This protein binds this small molecule.
Small molecule (SMILES): Nc1ncnc2c1ncn2[C@@H]1O[C@H](COO[C@@H]2C[C@@H](CO[P](=O)(O)O[C@H]3[C@@H](O)[C@H](n4cnc5c(N)ncnc54)O[C@@H]3COP(=O)=O)O[C@H]2n2ccc(=O)[nH]c2=O)[C@@H](OOP(O)OC[C@H]2O[C@@H](n3ccc(=O)[nH]c3=O)[C@H](O)[C@@H]2O)[C@H]1O.Op1oo1

Sequence of chain 40.E:
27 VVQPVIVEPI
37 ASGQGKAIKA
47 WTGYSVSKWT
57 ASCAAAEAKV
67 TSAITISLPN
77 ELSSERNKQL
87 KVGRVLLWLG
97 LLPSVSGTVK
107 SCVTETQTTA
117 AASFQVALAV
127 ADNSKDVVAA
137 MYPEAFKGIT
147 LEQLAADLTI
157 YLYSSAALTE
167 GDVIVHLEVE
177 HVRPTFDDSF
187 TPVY

Sequence of chain 40.D:
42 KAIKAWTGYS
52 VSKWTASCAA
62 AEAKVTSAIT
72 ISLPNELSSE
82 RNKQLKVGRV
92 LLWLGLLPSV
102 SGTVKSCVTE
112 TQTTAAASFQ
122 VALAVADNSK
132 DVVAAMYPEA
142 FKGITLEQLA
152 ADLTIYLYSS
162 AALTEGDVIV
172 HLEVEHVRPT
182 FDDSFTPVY

Binding-site contacts:
Ligand atom OP2 contacts residue GLY49 of chain 40.E at 4.2 Å.
Ligand atom OP2 contacts residue VAL178 of chain 40.E at 4.5 Å.
Ligand atom C6 contacts residue TRP47 of chain 40.D at 3.9 Å (hydrophobic).
Ligand atom N6 contacts residue THR48 of chain 40.D at 3.3 Å (h-bond).
Ligand atom C5 contacts residue TRP47 of chain 40.D at 3.8 Å (hydrophobic).
Ligand atom C2 contacts residue TRP47 of chain 40.D at 4.2 Å (hydrophobic).
Ligand atom C5' contacts residue VAL178 of chain 40.E at 4.5 Å (hydrophobic).
Ligand atom N6 contacts residue TYR50 of chain 40.D at 4.2 Å.
Ligand atom N1 contacts residue TRP47 of chain 40.D at 4.3 Å.
Ligand atom C4 contacts residue TRP47 of chain 40.D at 3.9 Å (hydrophobic).
Ligand atom N7 contacts residue TRP47 of chain 40.D at 3.7 Å.
Ligand atom C1' contacts residue TRP47 of chain 40.D at 4.3 Å (hydrophobic).
Ligand atom N9 contacts residue TRP47 of chain 40.D at 3.9 Å.
Ligand atom O4' contacts residue TRP47 of chain 40.D at 4.1 Å.
Ligand atom N3 contacts residue TRP47 of chain 40.D at 4.1 Å.
Ligand atom O4' contacts residue LYS143 of chain 40.D at 4.1 Å.
Ligand atom N1 contacts residue THR48 of chain 40.D at 4.0 Å.
Ligand atom C6 contacts residue THR48 of chain 40.D at 4.2 Å.
Ligand atom C8 contacts residue TRP47 of chain 40.D at 3.8 Å (hydrophobic).
Ligand atom N6 contacts residue TRP47 of chain 40.D at 3.8 Å.